Binding-site contacts:
Ligand atom C4 contacts residue PHE47 of chain 2.A at 3.4 Å (hydrophobic).
Ligand atom N1 contacts residue GLN254 of chain 1.A at 3.0 Å (h-bond).
Ligand atom N3 contacts residue PHE47 of chain 2.A at 3.6 Å.
Ligand atom N3 contacts residue PHE230 of chain 1.A at 3.5 Å.
Ligand atom C2' contacts residue PHE188 of chain 1.A at 3.6 Å (hydrophobic).
Ligand atom C2 contacts residue PHE230 of chain 1.A at 3.5 Å (hydrophobic).
Ligand atom C5 contacts residue PHE47 of chain 2.A at 3.3 Å (hydrophobic).
Ligand atom CL contacts residue THR130 of chain 2.A at 3.5 Å.
Ligand atom N7 contacts residue ASN190 of chain 1.A at 3.4 Å (h-bond).
Ligand atom N1 contacts residue PHE47 of chain 2.A at 3.7 Å.
Ligand atom N9 contacts residue PHE230 of chain 1.A at 3.6 Å.
Ligand atom O3' contacts residue TYR74 of chain 2.A at 3.1 Å (h-bond).
Ligand atom C4' contacts residue TYR74 of chain 2.A at 3.4 Å (hydrophobic).
Ligand atom C4 contacts residue PHE230 of chain 1.A at 3.5 Å (hydrophobic).
Ligand atom N7 contacts residue PHE230 of chain 1.A at 3.4 Å.
Ligand atom N6 contacts residue ASN190 of chain 1.A at 3.3 Å (h-bond).
Ligand atom O4' contacts residue TYR74 of chain 2.A at 3.6 Å.
Ligand atom O3' contacts residue THR72 of chain 2.A at 3.2 Å (h-bond).
Ligand atom C3' contacts residue ASP13 of chain 2.A at 3.8 Å.
Ligand atom C1' contacts residue TYR74 of chain 2.A at 3.7 Å (hydrophobic).
Ligand atom N6 contacts residue PHE230 of chain 1.A at 3.4 Å.
Ligand atom O4' contacts residue THR77 of chain 2.A at 3.6 Å.
Ligand atom CL contacts residue SER133 of chain 2.A at 3.2 Å.
Ligand atom C8 contacts residue MET1 of chain 2.C at 3.6 Å (hydrophobic).
Ligand atom C2 contacts residue PRO75 of chain 2.A at 3.7 Å (hydrophobic).
Ligand atom CL contacts residue THR77 of chain 2.A at 3.3 Å.
Ligand atom N3 contacts residue PRO75 of chain 2.A at 3.4 Å.
Ligand atom C6 contacts residue PHE230 of chain 1.A at 3.4 Å (hydrophobic).
Ligand atom C6 contacts residue PHE47 of chain 2.A at 3.5 Å (hydrophobic).
Ligand atom C5' contacts residue THR130 of chain 2.A at 3.4 Å.
Ligand atom N1 contacts residue PHE230 of chain 1.A at 3.4 Å.
Ligand atom CL contacts residue TYR132 of chain 2.A at 3.1 Å.
Ligand atom O3' contacts residue ASP13 of chain 2.A at 3.0 Å (salt-bridge).
Ligand atom C2 contacts residue GLN254 of chain 1.A at 3.6 Å.
Ligand atom CL contacts residue TRP131 of chain 2.A at 3.5 Å.
Ligand atom N6 contacts residue LEU252 of chain 1.A at 2.9 Å (h-bond).
Ligand atom O2' contacts residue ASP13 of chain 2.A at 2.8 Å (salt-bridge).
Ligand atom C8 contacts residue PHE230 of chain 1.A at 3.8 Å (hydrophobic).
Ligand atom O2' contacts residue TYR74 of chain 2.A at 3.7 Å.
Ligand atom C5 contacts residue PHE230 of chain 1.A at 3.6 Å (hydrophobic).

Sequence of chain 1.A:
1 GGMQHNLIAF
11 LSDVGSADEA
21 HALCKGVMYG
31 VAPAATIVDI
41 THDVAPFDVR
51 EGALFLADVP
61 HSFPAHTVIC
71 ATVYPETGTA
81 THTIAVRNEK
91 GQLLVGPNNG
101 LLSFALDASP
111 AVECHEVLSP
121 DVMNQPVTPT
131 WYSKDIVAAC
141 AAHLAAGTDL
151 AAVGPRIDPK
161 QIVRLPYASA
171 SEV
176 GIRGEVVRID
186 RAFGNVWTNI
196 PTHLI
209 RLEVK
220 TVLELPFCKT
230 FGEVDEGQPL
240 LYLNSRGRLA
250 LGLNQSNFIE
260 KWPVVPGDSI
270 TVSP

Sequence of chain 2.A:
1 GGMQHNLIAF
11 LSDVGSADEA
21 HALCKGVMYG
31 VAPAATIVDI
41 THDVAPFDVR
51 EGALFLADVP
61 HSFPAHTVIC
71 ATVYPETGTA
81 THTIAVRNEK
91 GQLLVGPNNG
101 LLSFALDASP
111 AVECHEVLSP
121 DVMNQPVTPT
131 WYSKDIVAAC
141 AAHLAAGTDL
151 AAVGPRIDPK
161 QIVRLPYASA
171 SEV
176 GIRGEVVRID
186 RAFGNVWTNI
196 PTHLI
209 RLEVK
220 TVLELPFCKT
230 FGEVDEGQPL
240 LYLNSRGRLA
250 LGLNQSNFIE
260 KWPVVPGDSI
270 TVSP

This protein binds this small molecule.
Small molecule (SMILES): Nc1ncnc2c1ncn2[C@@H]1O[C@H](CCl)[C@@H](O)[C@H]1O